Sequence of chain 24.B:
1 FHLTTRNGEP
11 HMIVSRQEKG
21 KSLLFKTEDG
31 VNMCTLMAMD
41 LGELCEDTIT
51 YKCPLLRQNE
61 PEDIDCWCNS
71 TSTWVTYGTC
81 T

Binding-site contacts:
Ligand atom O6 contacts residue NAG1 of chain 24.N at 4.5 Å.
Ligand atom O4 contacts residue BMA1 of chain 24.P at 4.0 Å.
Ligand atom C1 contacts residue NAG1 of chain 24.N at 1.7 Å.
Ligand atom C5 contacts residue NAG1 of chain 24.N at 3.8 Å.
Ligand atom O2 contacts residue HIS2 of chain 24.B at 3.4 Å (h-bond).
Ligand atom C2 contacts residue BMA1 of chain 24.P at 3.2 Å.
Ligand atom C3 contacts residue BMA1 of chain 24.P at 2.5 Å.
Ligand atom O2 contacts residue NAG1 of chain 24.N at 3.4 Å (h-bond).
Ligand atom O5 contacts residue NAG1 of chain 24.N at 2.5 Å (h-bond).
Ligand atom C3 contacts residue NAG1 of chain 24.N at 4.1 Å.
Ligand atom O2 contacts residue BMA1 of chain 24.P at 3.0 Å (h-bond).
Ligand atom C4 contacts residue BMA1 of chain 24.P at 3.6 Å.
Ligand atom C2 contacts residue NAG1 of chain 24.N at 2.9 Å.
Ligand atom O3 contacts residue BMA1 of chain 24.P at 1.1 Å.
Ligand atom C2 contacts residue HIS2 of chain 24.B at 4.5 Å.

A small-molecule ligand and the protein it binds are described below.
Small molecule (SMILES): OC[C@H]1O[C@@H](O)[C@@H](O)[C@@H](O)[C@@H]1O